A small-molecule ligand and the protein it binds are described below.
Small molecule (SMILES): C=C(CC(=O)O)C(=O)O

Sequence of chain 2.A:
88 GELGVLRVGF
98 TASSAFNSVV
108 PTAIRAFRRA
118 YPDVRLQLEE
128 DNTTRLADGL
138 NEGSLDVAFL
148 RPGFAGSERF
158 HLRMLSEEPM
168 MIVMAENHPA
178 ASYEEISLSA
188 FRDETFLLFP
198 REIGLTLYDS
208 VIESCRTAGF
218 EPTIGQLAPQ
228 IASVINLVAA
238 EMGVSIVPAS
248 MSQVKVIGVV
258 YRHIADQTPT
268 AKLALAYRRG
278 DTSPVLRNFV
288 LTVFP

Binding-site contacts:
Ligand atom C3 contacts residue ILE228 of chain 2.A at 4.3 Å (hydrophobic).
Ligand atom O3 contacts residue SER100 of chain 2.A at 2.9 Å (h-bond).
Ligand atom C2 contacts residue LEU204 of chain 2.A at 3.8 Å (hydrophobic).
Ligand atom C1 contacts residue THR130 of chain 2.A at 3.5 Å.
Ligand atom C2 contacts residue ASN129 of chain 2.A at 4.2 Å.
Ligand atom C4 contacts residue ILE200 of chain 2.A at 4.2 Å (hydrophobic).
Ligand atom O3 contacts residue ARG148 of chain 2.A at 2.8 Å (salt-bridge).
Ligand atom O1 contacts residue ASN129 of chain 2.A at 3.0 Å (h-bond).
Ligand atom C2 contacts residue GLY201 of chain 2.A at 4.1 Å.
Ligand atom C5 contacts residue ARG148 of chain 2.A at 3.9 Å.
Ligand atom C4 contacts residue ASN129 of chain 2.A at 3.3 Å.
Ligand atom C4 contacts residue PHE196 of chain 2.A at 3.7 Å (hydrophobic).
Ligand atom O1 contacts residue ILE200 of chain 2.A at 3.9 Å.
Ligand atom O3 contacts residue THR98 of chain 2.A at 2.8 Å (h-bond).
Ligand atom C1 contacts residue ARG148 of chain 2.A at 4.2 Å.
Ligand atom C5 contacts residue SER100 of chain 2.A at 3.0 Å.
Ligand atom C2 contacts residue PHE196 of chain 2.A at 4.1 Å (hydrophobic).
Ligand atom O4 contacts residue ILE228 of chain 2.A at 3.9 Å.
Ligand atom O4 contacts residue SER100 of chain 2.A at 2.6 Å (h-bond).
Ligand atom O4 contacts residue ALA99 of chain 2.A at 4.1 Å.
Ligand atom O2 contacts residue ARG148 of chain 2.A at 3.4 Å.
Ligand atom C5 contacts residue ILE228 of chain 2.A at 4.2 Å (hydrophobic).
Ligand atom C3 contacts residue LEU204 of chain 2.A at 4.0 Å (hydrophobic).
Ligand atom C2 contacts residue ARG148 of chain 2.A at 4.2 Å.
Ligand atom C3 contacts residue ASN129 of chain 2.A at 3.5 Å.
Ligand atom C5 contacts residue THR98 of chain 2.A at 3.4 Å.
Ligand atom O4 contacts residue ASN129 of chain 2.A at 4.0 Å.
Ligand atom O2 contacts residue THR98 of chain 2.A at 4.2 Å.
Ligand atom C1 contacts residue THR98 of chain 2.A at 4.1 Å.
Ligand atom O2 contacts residue THR130 of chain 2.A at 2.6 Å (h-bond).
Ligand atom O1 contacts residue THR98 of chain 2.A at 3.5 Å.
Ligand atom O4 contacts residue THR98 of chain 2.A at 3.4 Å (h-bond).
Ligand atom O2 contacts residue GLY201 of chain 2.A at 3.9 Å.
Ligand atom C3 contacts residue PHE196 of chain 2.A at 4.3 Å (hydrophobic).
Ligand atom C1 contacts residue ASN129 of chain 2.A at 4.0 Å.
Ligand atom C5 contacts residue ASN129 of chain 2.A at 3.9 Å.
Ligand atom O1 contacts residue THR130 of chain 2.A at 2.9 Å (h-bond).
Ligand atom C1 contacts residue ILE200 of chain 2.A at 4.2 Å (hydrophobic).
Ligand atom C1 contacts residue GLY201 of chain 2.A at 3.9 Å.
Ligand atom C4 contacts residue ILE228 of chain 2.A at 4.0 Å (hydrophobic).